Binding-site contacts:
Ligand atom CG contacts residue GLY83 of chain 1.A at 3.8 Å.
Ligand atom OH contacts residue ALA82 of chain 1.A at 3.2 Å (h-bond).
Ligand atom CH contacts residue TYR81 of chain 1.A at 3.4 Å (hydrophobic).
Ligand atom CD contacts residue TYR81 of chain 1.A at 3.9 Å (hydrophobic).
Ligand atom C contacts residue HIS59 of chain 1.A at 3.8 Å.
Ligand atom NH1 contacts residue ASP106 of chain 1.A at 2.7 Å (salt-bridge).
Ligand atom CH contacts residue SER61 of chain 1.A at 3.9 Å.
Ligand atom NH2 contacts residue PHE84 of chain 1.A at 3.6 Å.
Ligand atom OH contacts residue TYR81 of chain 1.A at 2.9 Å (h-bond).
Ligand atom NH2 contacts residue ASP106 of chain 1.A at 2.7 Å (salt-bridge).
Ligand atom CG contacts residue HIS59 of chain 1.A at 3.8 Å.
Ligand atom CH3 contacts residue TYR81 of chain 1.A at 3.5 Å (hydrophobic).
Ligand atom CH3 contacts residue SER61 of chain 1.A at 3.9 Å.
Ligand atom CH contacts residue PHE62 of chain 1.A at 3.7 Å (hydrophobic).
Ligand atom OXT contacts residue HIS59 of chain 1.A at 2.9 Å (h-bond).
Ligand atom CH3 contacts residue PHE62 of chain 1.A at 3.6 Å (hydrophobic).
Ligand atom CZ contacts residue ASP106 of chain 1.A at 3.1 Å.
Ligand atom C contacts residue GLY83 of chain 1.A at 3.5 Å.
Ligand atom CD contacts residue HIS59 of chain 1.A at 3.8 Å.
Ligand atom CE contacts residue ALA82 of chain 1.A at 3.6 Å (hydrophobic).
Ligand atom OH contacts residue GLY80 of chain 1.A at 3.5 Å.
Ligand atom CA contacts residue GLY83 of chain 1.A at 3.3 Å.
Ligand atom CH3 contacts residue PHE31 of chain 1.A at 3.8 Å (hydrophobic).
Ligand atom CB contacts residue GLY83 of chain 1.A at 3.8 Å.
Ligand atom N contacts residue ALA82 of chain 1.A at 3.9 Å.
Ligand atom N contacts residue GLY83 of chain 1.A at 2.8 Å (h-bond).
Ligand atom CB contacts residue ASN110 of chain 1.A at 3.5 Å.
Ligand atom NZ contacts residue SER61 of chain 1.A at 3.0 Å (h-bond).
Ligand atom CA contacts residue GLY83 of chain 1.A at 3.8 Å.
Ligand atom O contacts residue ALA82 of chain 1.A at 3.5 Å.
Ligand atom NZ contacts residue PHE62 of chain 1.A at 3.5 Å.
Ligand atom CB contacts residue TYR81 of chain 1.A at 3.8 Å (hydrophobic).
Ligand atom O contacts residue GLY83 of chain 1.A at 3.3 Å (h-bond).
Ligand atom CE contacts residue SER61 of chain 1.A at 3.8 Å.
Ligand atom O contacts residue GLY83 of chain 1.A at 3.0 Å (h-bond).
Ligand atom C contacts residue ALA82 of chain 1.A at 3.7 Å (hydrophobic).
Ligand atom O contacts residue PHE84 of chain 1.A at 3.3 Å.
Ligand atom CE contacts residue PHE84 of chain 1.A at 3.9 Å (hydrophobic).
Ligand atom CB contacts residue ALA82 of chain 1.A at 3.8 Å (hydrophobic).
Ligand atom C contacts residue GLY83 of chain 1.A at 3.9 Å.

Sequence of chain 1.A:
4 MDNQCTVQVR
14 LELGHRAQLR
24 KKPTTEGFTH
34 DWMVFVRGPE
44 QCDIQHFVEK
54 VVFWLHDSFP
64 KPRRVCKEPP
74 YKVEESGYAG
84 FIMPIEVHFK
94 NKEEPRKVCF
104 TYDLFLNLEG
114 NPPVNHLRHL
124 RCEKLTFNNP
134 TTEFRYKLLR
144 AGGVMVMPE

A protein and the small-molecule ligand that binds it are described below.
Small molecule (SMILES): CC(=O)NCCCC[C@H](NC(=O)[C@H](CCCN=C(N)N)NC(=O)[C@H](C)NC(=O)[C@H](C)N)C(=O)O